Sequence of chain 1.A:
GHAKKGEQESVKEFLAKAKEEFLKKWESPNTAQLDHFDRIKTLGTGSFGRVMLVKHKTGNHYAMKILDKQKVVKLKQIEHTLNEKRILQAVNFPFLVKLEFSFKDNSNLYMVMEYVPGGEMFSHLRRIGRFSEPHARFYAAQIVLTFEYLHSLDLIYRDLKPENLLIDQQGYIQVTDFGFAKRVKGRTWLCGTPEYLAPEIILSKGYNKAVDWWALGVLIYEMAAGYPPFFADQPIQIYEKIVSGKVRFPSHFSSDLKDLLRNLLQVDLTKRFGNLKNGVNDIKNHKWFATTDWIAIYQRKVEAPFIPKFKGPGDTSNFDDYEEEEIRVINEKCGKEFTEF

Binding-site contacts:
Ligand atom C4 contacts residue PHE21 of chain 1.A at 3.7 Å (hydrophobic).
Ligand atom C7 contacts residue VAL18 of chain 1.A at 3.3 Å (hydrophobic).
Ligand atom C6 contacts residue LYS295 of chain 1.A at 3.7 Å.
Ligand atom C5 contacts residue PHE21 of chain 1.A at 4.2 Å (hydrophobic).
Ligand atom C6 contacts residue LEU155 of chain 1.A at 3.8 Å (hydrophobic).
Ligand atom C5 contacts residue PHE103 of chain 1.A at 4.5 Å (hydrophobic).
Ligand atom F contacts residue TYR159 of chain 1.A at 4.3 Å.
Ligand atom C3 contacts residue TYR309 of chain 1.A at 4.3 Å (hydrophobic).
Ligand atom C4 contacts residue PHE103 of chain 1.A at 4.3 Å (hydrophobic).
Ligand atom F contacts residue PHE103 of chain 1.A at 3.7 Å.
Ligand atom C5 contacts residue LEU155 of chain 1.A at 4.1 Å (hydrophobic).
Ligand atom C7 contacts residue LYS295 of chain 1.A at 3.6 Å.
Ligand atom C7 contacts residue GLU158 of chain 1.A at 3.8 Å.
Ligand atom C2 contacts residue VAL18 of chain 1.A at 4.0 Å (hydrophobic).
Ligand atom C7 contacts residue LEU155 of chain 1.A at 4.2 Å (hydrophobic).
Ligand atom C6 contacts residue GLU158 of chain 1.A at 2.9 Å.
Ligand atom C5 contacts residue GLU158 of chain 1.A at 3.7 Å.
Ligand atom F contacts residue LEU22 of chain 1.A at 4.4 Å.
Ligand atom C4 contacts residue TYR309 of chain 1.A at 4.0 Å (hydrophobic).
Ligand atom C2 contacts residue ILE306 of chain 1.A at 3.9 Å (hydrophobic).
Ligand atom F contacts residue LEU155 of chain 1.A at 3.6 Å.
Ligand atom F contacts residue PHE21 of chain 1.A at 4.2 Å.
Ligand atom F contacts residue GLU158 of chain 1.A at 3.6 Å.
Ligand atom C3 contacts residue PHE21 of chain 1.A at 4.3 Å (hydrophobic).
Ligand atom C6 contacts residue VAL18 of chain 1.A at 4.1 Å (hydrophobic).

A small-molecule ligand and the protein it binds are described below.
Small molecule (SMILES): NC[C@@H](O)c1ccc(F)cc1